The small molecule below binds the protein below.
Small molecule (SMILES): CC(=O)N[C@H]1[C@H](O[C@H]2[C@H](O)[C@@H](NC(C)=O)CO[C@@H]2CO[C@@H]2O[C@@H](C)[C@@H](O)[C@@H](O)[C@@H]2O)O[C@H](CO)[C@@H](O[C@@H]2O[C@H](CO[C@H]3O[C@H](CO)[C@@H](O)[C@H](O)[C@@H]3O)[C@@H](O)[C@H](O[C@H]3O[C@H](CO)[C@@H](O)[C@H](O)[C@@H]3O)[C@@H]2O)[C@@H]1O

Sequence of chain 1.O:
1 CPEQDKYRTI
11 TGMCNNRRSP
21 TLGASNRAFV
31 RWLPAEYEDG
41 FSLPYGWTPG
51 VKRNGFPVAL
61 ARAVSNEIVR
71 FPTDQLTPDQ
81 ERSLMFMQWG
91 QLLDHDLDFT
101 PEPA

Sequence of chain 1.N:
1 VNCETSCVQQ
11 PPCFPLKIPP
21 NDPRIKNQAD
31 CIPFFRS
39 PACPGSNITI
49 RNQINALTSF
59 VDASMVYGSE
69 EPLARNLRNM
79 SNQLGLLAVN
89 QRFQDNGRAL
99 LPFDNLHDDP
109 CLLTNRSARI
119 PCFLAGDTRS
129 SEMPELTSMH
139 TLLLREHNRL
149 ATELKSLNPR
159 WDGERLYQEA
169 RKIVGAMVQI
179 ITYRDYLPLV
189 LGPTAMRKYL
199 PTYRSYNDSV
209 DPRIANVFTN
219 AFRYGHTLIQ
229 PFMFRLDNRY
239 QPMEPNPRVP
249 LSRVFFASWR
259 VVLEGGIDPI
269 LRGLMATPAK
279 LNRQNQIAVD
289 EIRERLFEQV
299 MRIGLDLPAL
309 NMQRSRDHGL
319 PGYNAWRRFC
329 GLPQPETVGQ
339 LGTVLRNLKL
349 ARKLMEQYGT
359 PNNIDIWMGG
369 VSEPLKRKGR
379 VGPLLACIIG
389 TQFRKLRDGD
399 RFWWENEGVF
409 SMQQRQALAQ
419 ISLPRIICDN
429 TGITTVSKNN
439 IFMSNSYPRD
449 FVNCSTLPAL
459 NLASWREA

Sequence of chain 1.P:
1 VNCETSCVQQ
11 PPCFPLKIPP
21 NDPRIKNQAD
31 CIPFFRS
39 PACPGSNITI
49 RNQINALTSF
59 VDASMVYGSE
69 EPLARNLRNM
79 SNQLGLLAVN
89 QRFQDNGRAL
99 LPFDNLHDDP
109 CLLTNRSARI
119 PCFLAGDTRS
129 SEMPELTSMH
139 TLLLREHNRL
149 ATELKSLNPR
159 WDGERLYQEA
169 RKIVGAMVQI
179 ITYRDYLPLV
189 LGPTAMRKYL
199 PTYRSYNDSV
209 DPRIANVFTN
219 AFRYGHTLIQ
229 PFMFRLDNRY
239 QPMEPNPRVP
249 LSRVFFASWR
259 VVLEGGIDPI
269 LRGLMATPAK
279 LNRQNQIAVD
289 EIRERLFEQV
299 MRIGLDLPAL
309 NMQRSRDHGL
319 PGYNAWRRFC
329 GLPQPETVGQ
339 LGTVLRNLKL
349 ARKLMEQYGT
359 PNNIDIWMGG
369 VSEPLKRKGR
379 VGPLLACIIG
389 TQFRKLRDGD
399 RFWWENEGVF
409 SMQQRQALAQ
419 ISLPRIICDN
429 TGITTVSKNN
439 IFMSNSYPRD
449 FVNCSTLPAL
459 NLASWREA

Binding-site contacts:
Ligand atom C5 contacts residue ASN205 of chain 1.N at 3.6 Å.
Ligand atom O6 contacts residue LYS196 of chain 1.P at 3.3 Å (salt-bridge).
Ligand atom C1 contacts residue LYS196 of chain 1.P at 3.8 Å.
Ligand atom C6 contacts residue TRP32 of chain 1.O at 3.7 Å (hydrophobic).
Ligand atom C3 contacts residue ARG326 of chain 1.P at 3.9 Å.
Ligand atom C5 contacts residue PHE327 of chain 1.P at 3.1 Å (hydrophobic).
Ligand atom C3 contacts residue PHE327 of chain 1.P at 3.6 Å (hydrophobic).
Ligand atom O2 contacts residue MAN5 of chain 1.X at 3.8 Å.
Ligand atom C4 contacts residue PHE327 of chain 1.P at 3.7 Å (hydrophobic).
Ligand atom O7 contacts residue ASN205 of chain 1.N at 3.5 Å (h-bond).
Ligand atom C5 contacts residue PHE327 of chain 1.P at 3.9 Å (hydrophobic).
Ligand atom O5 contacts residue ASN205 of chain 1.N at 2.2 Å (h-bond).
Ligand atom C6 contacts residue LYS393 of chain 1.P at 3.7 Å.
Ligand atom O6 contacts residue GLY329 of chain 1.P at 3.8 Å.
Ligand atom O3 contacts residue FUC6 of chain 1.X at 3.5 Å.
Ligand atom O3 contacts residue PHE327 of chain 1.P at 2.7 Å (h-bond).
Ligand atom O2 contacts residue LYS196 of chain 1.P at 3.0 Å.
Ligand atom C6 contacts residue PHE327 of chain 1.P at 3.9 Å (hydrophobic).
Ligand atom O5 contacts residue LYS196 of chain 1.P at 3.5 Å (salt-bridge).
Ligand atom C2 contacts residue MAN5 of chain 1.X at 3.5 Å.
Ligand atom C2 contacts residue ASN205 of chain 1.N at 2.7 Å.
Ligand atom C1 contacts residue ASN205 of chain 1.N at 1.4 Å.
Ligand atom C7 contacts residue ASN205 of chain 1.N at 3.5 Å.
Ligand atom O4 contacts residue TYR197 of chain 1.P at 3.8 Å.
Ligand atom O5 contacts residue PHE327 of chain 1.P at 3.3 Å.
Ligand atom O4 contacts residue ARG326 of chain 1.P at 3.7 Å.
Ligand atom O5 contacts residue VAL208 of chain 1.N at 3.6 Å.
Ligand atom N2 contacts residue ASN205 of chain 1.N at 3.1 Å (h-bond).
Ligand atom O5 contacts residue PHE327 of chain 1.P at 3.0 Å (h-bond).
Ligand atom C8 contacts residue SER207 of chain 1.N at 3.6 Å.
Ligand atom C6 contacts residue PHE327 of chain 1.P at 3.5 Å (hydrophobic).
Ligand atom C1 contacts residue PHE327 of chain 1.P at 3.3 Å (hydrophobic).
Ligand atom O4 contacts residue LYS393 of chain 1.P at 2.9 Å (salt-bridge).
Ligand atom C8 contacts residue LEU33 of chain 1.O at 3.4 Å (hydrophobic).
Ligand atom C2 contacts residue ARG326 of chain 1.P at 3.6 Å.
Ligand atom O7 contacts residue ARG326 of chain 1.P at 3.5 Å.
Ligand atom O4 contacts residue ARG392 of chain 1.N at 3.8 Å.
Ligand atom C6 contacts residue VAL208 of chain 1.N at 3.8 Å (hydrophobic).
Ligand atom O7 contacts residue PHE327 of chain 1.P at 3.4 Å.
Ligand atom C3 contacts residue ASN205 of chain 1.N at 3.9 Å.